Binding-site contacts:
Ligand atom C1 contacts residue ASN21 of chain 59.E at 1.4 Å.
Ligand atom C5 contacts residue ASN21 of chain 59.E at 3.3 Å.
Ligand atom O5 contacts residue ASN21 of chain 59.E at 2.5 Å (h-bond).
Ligand atom C3 contacts residue ASN21 of chain 59.E at 3.7 Å.
Ligand atom C7 contacts residue ASN21 of chain 59.E at 4.0 Å.
Ligand atom C6 contacts residue ASN21 of chain 59.E at 3.3 Å.
Ligand atom C4 contacts residue ASN21 of chain 59.E at 3.8 Å.
Ligand atom C2 contacts residue ASN21 of chain 59.E at 2.5 Å.
Ligand atom O6 contacts residue ASN21 of chain 59.E at 4.3 Å.
Ligand atom N2 contacts residue ASN21 of chain 59.E at 3.3 Å (h-bond).
Ligand atom O7 contacts residue ASN21 of chain 59.E at 4.0 Å.

A protein and the small-molecule ligand that binds it are described below.
Small molecule (SMILES): CC(=O)N[C@@H]1[C@@H](O)[C@H](O)[C@@H](CO)O[C@H]1O

Sequence of chain 59.E:
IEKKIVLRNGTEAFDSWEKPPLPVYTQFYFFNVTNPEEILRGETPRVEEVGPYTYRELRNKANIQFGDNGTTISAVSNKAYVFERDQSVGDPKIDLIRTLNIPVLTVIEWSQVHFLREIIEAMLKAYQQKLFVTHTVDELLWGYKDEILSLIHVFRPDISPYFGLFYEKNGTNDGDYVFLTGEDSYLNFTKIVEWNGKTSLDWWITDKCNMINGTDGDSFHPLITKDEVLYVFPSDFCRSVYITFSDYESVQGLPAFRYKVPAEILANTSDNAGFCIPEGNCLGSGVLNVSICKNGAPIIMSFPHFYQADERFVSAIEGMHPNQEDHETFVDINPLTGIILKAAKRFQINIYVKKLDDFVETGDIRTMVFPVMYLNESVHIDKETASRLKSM